The protein below binds the small molecule below.
Small molecule (SMILES): Cn1cc(Nc2nc(NC3CCCCC3)c3c(C#N)c[nH]c3n2)cn1

Binding-site contacts:
Ligand atom C19 contacts residue ILE17 of chain 1.A at 3.7 Å (hydrophobic).
Ligand atom C08 contacts residue GLY91 of chain 1.A at 3.6 Å.
Ligand atom C05 contacts residue ILE17 of chain 1.A at 3.5 Å (hydrophobic).
Ligand atom C24 contacts residue ILE149 of chain 1.A at 3.8 Å (hydrophobic).
Ligand atom C10 contacts residue LEU140 of chain 1.A at 3.2 Å (hydrophobic).
Ligand atom C10 contacts residue GLY91 of chain 1.A at 3.9 Å.
Ligand atom C13 contacts residue MET88 of chain 1.A at 3.9 Å (hydrophobic).
Ligand atom C15 contacts residue MET88 of chain 1.A at 3.6 Å (hydrophobic).
Ligand atom N03 contacts residue ILE93 of chain 1.A at 3.7 Å.
Ligand atom C10 contacts residue ALA37 of chain 1.A at 3.6 Å (hydrophobic).
Ligand atom N14 contacts residue LYS39 of chain 1.A at 3.7 Å.
Ligand atom C23 contacts residue ASP94 of chain 1.A at 3.8 Å.
Ligand atom N25 contacts residue LEU140 of chain 1.A at 3.8 Å.
Ligand atom N07 contacts residue ILE17 of chain 1.A at 3.8 Å.
Ligand atom C17 contacts residue LEU140 of chain 1.A at 3.8 Å (hydrophobic).
Ligand atom C11 contacts residue LEU140 of chain 1.A at 3.5 Å (hydrophobic).
Ligand atom N09 contacts residue LEU140 of chain 1.A at 3.3 Å.
Ligand atom N07 contacts residue GLY91 of chain 1.A at 2.7 Å (h-bond).
Ligand atom C08 contacts residue ILE17 of chain 1.A at 3.8 Å (hydrophobic).
Ligand atom N03 contacts residue ASN92 of chain 1.A at 3.5 Å (h-bond).
Ligand atom N16 contacts residue GLU89 of chain 1.A at 2.6 Å (salt-bridge).
Ligand atom C04 contacts residue ILE93 of chain 1.A at 3.8 Å (hydrophobic).
Ligand atom C10 contacts residue GLU89 of chain 1.A at 3.6 Å.
Ligand atom C01 contacts residue ASP94 of chain 1.A at 3.2 Å.
Ligand atom C21 contacts residue PRO159 of chain 1.A at 3.7 Å (hydrophobic).
Ligand atom N16 contacts residue ALA37 of chain 1.A at 3.3 Å.
Ligand atom N16 contacts residue LEU140 of chain 1.A at 3.8 Å.
Ligand atom C08 contacts residue LEU140 of chain 1.A at 3.6 Å (hydrophobic).
Ligand atom N25 contacts residue ILE17 of chain 1.A at 3.8 Å.
Ligand atom C21 contacts residue GLN158 of chain 1.A at 3.8 Å.
Ligand atom C20 contacts residue ILE17 of chain 1.A at 3.9 Å (hydrophobic).
Ligand atom N02 contacts residue ILE93 of chain 1.A at 3.8 Å.
Ligand atom C15 contacts residue ALA37 of chain 1.A at 3.9 Å (hydrophobic).
Ligand atom C04 contacts residue ASN92 of chain 1.A at 3.2 Å.
Ligand atom C06 contacts residue GLY91 of chain 1.A at 3.2 Å.
Ligand atom N09 contacts residue CYS90 of chain 1.A at 3.8 Å.
Ligand atom C15 contacts residue GLU89 of chain 1.A at 3.5 Å.
Ligand atom N02 contacts residue ILE17 of chain 1.A at 3.7 Å.
Ligand atom C04 contacts residue GLY91 of chain 1.A at 3.2 Å.
Ligand atom N09 contacts residue GLY91 of chain 1.A at 2.9 Å (h-bond).

Sequence of chain 1.A:
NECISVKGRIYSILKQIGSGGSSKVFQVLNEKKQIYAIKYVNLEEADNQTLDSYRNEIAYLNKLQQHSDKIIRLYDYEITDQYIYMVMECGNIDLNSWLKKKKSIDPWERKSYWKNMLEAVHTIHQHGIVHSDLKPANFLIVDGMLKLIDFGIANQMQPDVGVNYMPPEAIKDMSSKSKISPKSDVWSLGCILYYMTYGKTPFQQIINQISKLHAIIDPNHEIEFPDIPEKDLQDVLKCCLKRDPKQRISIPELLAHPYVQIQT